Sequence of chain 1.E:
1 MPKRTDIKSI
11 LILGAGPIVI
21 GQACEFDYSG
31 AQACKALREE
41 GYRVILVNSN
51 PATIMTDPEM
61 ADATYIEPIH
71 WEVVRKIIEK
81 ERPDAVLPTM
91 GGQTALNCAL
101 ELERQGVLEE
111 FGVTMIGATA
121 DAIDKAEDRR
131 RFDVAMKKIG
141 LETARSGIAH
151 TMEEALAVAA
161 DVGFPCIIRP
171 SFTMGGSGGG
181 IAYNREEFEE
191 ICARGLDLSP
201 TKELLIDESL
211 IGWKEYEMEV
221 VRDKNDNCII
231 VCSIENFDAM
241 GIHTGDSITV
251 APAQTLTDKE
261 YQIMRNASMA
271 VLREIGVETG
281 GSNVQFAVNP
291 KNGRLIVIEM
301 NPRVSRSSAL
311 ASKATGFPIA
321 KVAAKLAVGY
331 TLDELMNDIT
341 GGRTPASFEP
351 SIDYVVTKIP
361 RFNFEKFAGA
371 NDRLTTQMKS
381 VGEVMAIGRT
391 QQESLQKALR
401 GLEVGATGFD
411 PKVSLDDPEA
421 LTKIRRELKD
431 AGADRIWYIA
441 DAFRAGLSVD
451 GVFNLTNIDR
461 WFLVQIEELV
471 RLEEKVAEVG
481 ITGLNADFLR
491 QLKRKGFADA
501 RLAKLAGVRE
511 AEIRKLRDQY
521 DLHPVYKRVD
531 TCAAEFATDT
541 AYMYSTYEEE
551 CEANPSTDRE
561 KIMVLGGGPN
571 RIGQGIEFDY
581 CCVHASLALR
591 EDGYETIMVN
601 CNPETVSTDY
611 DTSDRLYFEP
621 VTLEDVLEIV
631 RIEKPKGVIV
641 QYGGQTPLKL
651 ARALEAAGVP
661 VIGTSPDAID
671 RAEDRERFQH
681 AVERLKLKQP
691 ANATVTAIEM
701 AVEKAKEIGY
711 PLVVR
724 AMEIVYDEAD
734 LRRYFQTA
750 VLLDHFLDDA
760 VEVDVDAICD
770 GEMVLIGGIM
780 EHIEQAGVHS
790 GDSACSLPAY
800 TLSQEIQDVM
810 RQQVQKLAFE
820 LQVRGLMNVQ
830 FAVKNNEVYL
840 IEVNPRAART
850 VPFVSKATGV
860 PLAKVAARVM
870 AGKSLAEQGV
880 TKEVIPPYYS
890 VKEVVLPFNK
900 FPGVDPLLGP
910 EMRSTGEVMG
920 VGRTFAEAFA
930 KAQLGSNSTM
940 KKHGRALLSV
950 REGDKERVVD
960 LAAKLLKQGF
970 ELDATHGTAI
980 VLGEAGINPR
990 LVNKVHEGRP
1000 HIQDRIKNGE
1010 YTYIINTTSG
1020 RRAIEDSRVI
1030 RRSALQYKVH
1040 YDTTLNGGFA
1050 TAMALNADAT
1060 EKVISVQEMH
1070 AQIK

This small molecule binds to this protein.
Small molecule (SMILES): NCCC[C@H](N)C(=O)O

Binding-site contacts:
Ligand atom C contacts residue LEU907 of chain 1.E at 3.5 Å (hydrophobic).
Ligand atom N contacts residue HIS1039 of chain 1.E at 4.2 Å.
Ligand atom O contacts residue ASP1041 of chain 1.E at 3.3 Å.
Ligand atom CD contacts residue VAL893 of chain 1.E at 4.0 Å (hydrophobic).
Ligand atom CG contacts residue GLU783 of chain 1.E at 4.0 Å.
Ligand atom C contacts residue TYR1040 of chain 1.E at 3.9 Å (hydrophobic).
Ligand atom CD contacts residue LEU907 of chain 1.E at 3.4 Å (hydrophobic).
Ligand atom NE contacts residue GLU892 of chain 1.E at 2.6 Å (salt-bridge).
Ligand atom CA contacts residue TYR1040 of chain 1.E at 3.8 Å (hydrophobic).
Ligand atom NE contacts residue ASP791 of chain 1.E at 2.7 Å (salt-bridge).
Ligand atom OXT contacts residue TYR1040 of chain 1.E at 4.1 Å.
Ligand atom O contacts residue LEU907 of chain 1.E at 3.7 Å.
Ligand atom NE contacts residue SER792 of chain 1.E at 4.2 Å.
Ligand atom CD contacts residue GLU783 of chain 1.E at 3.2 Å.
Ligand atom NE contacts residue ALA793 of chain 1.E at 3.8 Å.
Ligand atom NE contacts residue VAL893 of chain 1.E at 3.6 Å.
Ligand atom CG contacts residue LEU907 of chain 1.E at 4.0 Å (hydrophobic).
Ligand atom CD contacts residue LEU895 of chain 1.E at 4.4 Å (hydrophobic).
Ligand atom O contacts residue THR1043 of chain 1.E at 4.3 Å.
Ligand atom CD contacts residue GLU892 of chain 1.E at 3.9 Å.
Ligand atom OXT contacts residue LEU907 of chain 1.E at 3.2 Å.
Ligand atom O contacts residue THR1042 of chain 1.E at 2.9 Å (h-bond).
Ligand atom C contacts residue THR1042 of chain 1.E at 3.6 Å.
Ligand atom CG contacts residue LEU895 of chain 1.E at 4.0 Å (hydrophobic).
Ligand atom CG contacts residue ASP791 of chain 1.E at 4.4 Å.
Ligand atom OXT contacts residue ASP1041 of chain 1.E at 4.5 Å.
Ligand atom C contacts residue ASP1041 of chain 1.E at 4.0 Å.
Ligand atom OXT contacts residue THR1042 of chain 1.E at 2.9 Å (h-bond).
Ligand atom N contacts residue ASP1041 of chain 1.E at 3.8 Å.
Ligand atom CD contacts residue ASP791 of chain 1.E at 3.0 Å.
Ligand atom CG contacts residue GLU892 of chain 1.E at 4.1 Å.
Ligand atom N contacts residue TYR1040 of chain 1.E at 2.7 Å (h-bond).
Ligand atom NE contacts residue GLU783 of chain 1.E at 3.0 Å (salt-bridge).
Ligand atom O contacts residue TYR1040 of chain 1.E at 4.0 Å.
Ligand atom CA contacts residue LEU907 of chain 1.E at 4.3 Å (hydrophobic).
Ligand atom CB contacts residue GLU783 of chain 1.E at 3.8 Å.
Ligand atom CB contacts residue LEU907 of chain 1.E at 4.0 Å (hydrophobic).